Sequence of chain 45.F:
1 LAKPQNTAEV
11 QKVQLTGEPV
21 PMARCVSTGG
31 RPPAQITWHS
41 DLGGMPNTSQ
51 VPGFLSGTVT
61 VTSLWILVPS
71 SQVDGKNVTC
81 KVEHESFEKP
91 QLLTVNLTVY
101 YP

Binding-site contacts:
Ligand atom C4 contacts residue ASN47 of chain 45.F at 4.2 Å.
Ligand atom O7 contacts residue ASN47 of chain 45.F at 3.9 Å.
Ligand atom C6 contacts residue ASN47 of chain 45.F at 4.0 Å.
Ligand atom C3 contacts residue ASN47 of chain 45.F at 3.9 Å.
Ligand atom O5 contacts residue ASN47 of chain 45.F at 2.2 Å (h-bond).
Ligand atom N2 contacts residue ASN47 of chain 45.F at 3.2 Å (h-bond).
Ligand atom C2 contacts residue ASN47 of chain 45.F at 2.6 Å.
Ligand atom C7 contacts residue ASN47 of chain 45.F at 3.8 Å.
Ligand atom C1 contacts residue ASN47 of chain 45.F at 1.4 Å.
Ligand atom C5 contacts residue ASN47 of chain 45.F at 3.4 Å.

This small molecule binds to this protein.
Small molecule (SMILES): CC(=O)N[C@H]1[C@H](O[C@H]2[C@H](O)[C@@H](NC(C)=O)CO[C@@H]2CO)O[C@H](CO)[C@@H](O)[C@@H]1O